Sequence of chain 1.A:
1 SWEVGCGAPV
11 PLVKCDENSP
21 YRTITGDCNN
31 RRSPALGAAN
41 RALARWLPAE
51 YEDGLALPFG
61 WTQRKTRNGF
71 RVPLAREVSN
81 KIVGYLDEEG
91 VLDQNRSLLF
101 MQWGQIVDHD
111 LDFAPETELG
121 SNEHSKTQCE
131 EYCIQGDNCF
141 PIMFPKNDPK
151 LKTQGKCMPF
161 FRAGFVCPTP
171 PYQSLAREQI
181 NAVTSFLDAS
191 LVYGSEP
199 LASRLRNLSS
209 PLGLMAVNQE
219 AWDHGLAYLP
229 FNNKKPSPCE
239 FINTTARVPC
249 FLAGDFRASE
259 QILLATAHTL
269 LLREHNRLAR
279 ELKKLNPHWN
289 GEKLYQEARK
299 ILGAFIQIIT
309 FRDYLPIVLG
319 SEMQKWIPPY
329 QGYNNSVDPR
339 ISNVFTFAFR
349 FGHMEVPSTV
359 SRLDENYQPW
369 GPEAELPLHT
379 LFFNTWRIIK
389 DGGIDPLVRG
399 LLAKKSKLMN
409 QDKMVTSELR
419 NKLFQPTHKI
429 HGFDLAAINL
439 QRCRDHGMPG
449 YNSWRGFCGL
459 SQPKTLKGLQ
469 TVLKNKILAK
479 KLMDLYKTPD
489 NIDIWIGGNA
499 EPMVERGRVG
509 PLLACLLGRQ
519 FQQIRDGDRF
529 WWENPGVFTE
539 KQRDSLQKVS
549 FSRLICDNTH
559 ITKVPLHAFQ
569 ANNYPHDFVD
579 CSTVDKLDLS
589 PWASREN

Binding-site contacts:
Ligand atom C3 contacts residue ASN205 of chain 1.A at 3.7 Å.
Ligand atom O7 contacts residue ASN205 of chain 1.A at 3.3 Å (h-bond).
Ligand atom N2 contacts residue GLN217 of chain 1.A at 4.0 Å.
Ligand atom C1 contacts residue ASN205 of chain 1.A at 1.4 Å.
Ligand atom C7 contacts residue ALA214 of chain 1.A at 4.4 Å (hydrophobic).
Ligand atom O5 contacts residue LEU212 of chain 1.A at 4.4 Å.
Ligand atom O7 contacts residue GLN217 of chain 1.A at 3.1 Å (h-bond).
Ligand atom N2 contacts residue SER207 of chain 1.A at 4.5 Å.
Ligand atom C7 contacts residue VAL215 of chain 1.A at 4.4 Å (hydrophobic).
Ligand atom O7 contacts residue VAL215 of chain 1.A at 3.3 Å (h-bond).
Ligand atom O6 contacts residue LEU210 of chain 1.A at 3.7 Å.
Ligand atom C7 contacts residue ASN205 of chain 1.A at 3.4 Å.
Ligand atom C5 contacts residue ASN205 of chain 1.A at 3.5 Å.
Ligand atom C1 contacts residue SER208 of chain 1.A at 3.9 Å.
Ligand atom C6 contacts residue SER208 of chain 1.A at 3.6 Å.
Ligand atom O5 contacts residue ASN205 of chain 1.A at 2.3 Å (h-bond).
Ligand atom C7 contacts residue GLN217 of chain 1.A at 3.4 Å.
Ligand atom O6 contacts residue SER208 of chain 1.A at 4.3 Å.
Ligand atom C6 contacts residue LEU210 of chain 1.A at 4.0 Å (hydrophobic).
Ligand atom O3 contacts residue GLN217 of chain 1.A at 3.1 Å (h-bond).
Ligand atom C8 contacts residue ALA214 of chain 1.A at 4.3 Å (hydrophobic).
Ligand atom O6 contacts residue LEU212 of chain 1.A at 4.4 Å.
Ligand atom C2 contacts residue ASN205 of chain 1.A at 2.4 Å.
Ligand atom C4 contacts residue ASN205 of chain 1.A at 4.1 Å.
Ligand atom N2 contacts residue ASN205 of chain 1.A at 3.0 Å (h-bond).
Ligand atom C8 contacts residue GLN217 of chain 1.A at 4.0 Å.
Ligand atom C2 contacts residue GLN217 of chain 1.A at 4.3 Å.
Ligand atom O7 contacts residue ALA214 of chain 1.A at 3.6 Å.
Ligand atom C5 contacts residue SER208 of chain 1.A at 3.7 Å.
Ligand atom O5 contacts residue SER208 of chain 1.A at 3.4 Å (h-bond).

The protein below binds the small molecule below.
Small molecule (SMILES): CC(=O)N[C@H]1[C@H](O[C@H]2[C@H](O)[C@@H](NC(C)=O)CO[C@@H]2CO)O[C@H](CO)[C@@H](O)[C@@H]1O